Sequence of chain 32.B:
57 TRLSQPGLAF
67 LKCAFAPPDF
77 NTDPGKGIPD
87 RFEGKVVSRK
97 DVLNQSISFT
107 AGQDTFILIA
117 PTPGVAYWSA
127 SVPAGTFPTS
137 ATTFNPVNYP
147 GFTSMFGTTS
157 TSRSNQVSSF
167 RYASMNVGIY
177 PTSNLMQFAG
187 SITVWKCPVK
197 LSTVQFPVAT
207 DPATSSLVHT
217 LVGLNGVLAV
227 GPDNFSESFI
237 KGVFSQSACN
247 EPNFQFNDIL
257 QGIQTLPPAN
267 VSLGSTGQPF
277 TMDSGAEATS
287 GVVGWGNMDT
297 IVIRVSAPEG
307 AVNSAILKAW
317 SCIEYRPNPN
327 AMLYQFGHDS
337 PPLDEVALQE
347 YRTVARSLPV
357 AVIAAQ

Binding-site contacts:
Ligand atom CG2 contacts residue PHE76 of chain 32.B at 3.8 Å (hydrophobic).

The protein below binds the small molecule below.
Small molecule (SMILES): CC(C)[C@H](NC(=O)[C@H](CCCN=C(N)N)NC(=O)[C@@H](N)CCC(=O)O)C(=O)N[C@H](C=O)CCCCN